Binding-site contacts:
Ligand atom O5 contacts residue HIS104 of chain 51.B at 3.1 Å.
Ligand atom C5 contacts residue ASN154 of chain 51.A at 3.6 Å.
Ligand atom C6 contacts residue VAL250 of chain 51.B at 4.3 Å (hydrophobic).
Ligand atom C1 contacts residue HIS104 of chain 51.B at 3.7 Å.
Ligand atom C3 contacts residue ASN154 of chain 51.A at 3.8 Å.
Ligand atom C6 contacts residue HIS104 of chain 51.B at 3.5 Å.
Ligand atom C8 contacts residue ASN154 of chain 51.A at 3.7 Å.
Ligand atom C2 contacts residue ASN154 of chain 51.A at 2.4 Å.
Ligand atom C5 contacts residue HIS104 of chain 51.B at 3.2 Å.
Ligand atom C8 contacts residue HIS104 of chain 51.B at 4.5 Å.
Ligand atom C1 contacts residue ASN154 of chain 51.A at 1.4 Å.
Ligand atom O5 contacts residue ASN154 of chain 51.A at 2.3 Å (h-bond).
Ligand atom C4 contacts residue HIS104 of chain 51.B at 4.5 Å.
Ligand atom O7 contacts residue ASN154 of chain 51.A at 3.4 Å (h-bond).
Ligand atom C4 contacts residue ASN154 of chain 51.A at 4.2 Å.
Ligand atom C7 contacts residue ASN154 of chain 51.A at 3.4 Å.
Ligand atom N2 contacts residue ASN154 of chain 51.A at 2.9 Å (h-bond).

This small molecule binds to this protein.
Small molecule (SMILES): CC(=O)N[C@H]1[C@H](O[C@H]2[C@H](O)[C@@H](NC(C)=O)CO[C@@H]2CO[C@@H]2O[C@@H](C)[C@@H](O)[C@@H](O)[C@@H]2O)O[C@H](CO)[C@@H](O)[C@@H]1O

Sequence of chain 51.A:
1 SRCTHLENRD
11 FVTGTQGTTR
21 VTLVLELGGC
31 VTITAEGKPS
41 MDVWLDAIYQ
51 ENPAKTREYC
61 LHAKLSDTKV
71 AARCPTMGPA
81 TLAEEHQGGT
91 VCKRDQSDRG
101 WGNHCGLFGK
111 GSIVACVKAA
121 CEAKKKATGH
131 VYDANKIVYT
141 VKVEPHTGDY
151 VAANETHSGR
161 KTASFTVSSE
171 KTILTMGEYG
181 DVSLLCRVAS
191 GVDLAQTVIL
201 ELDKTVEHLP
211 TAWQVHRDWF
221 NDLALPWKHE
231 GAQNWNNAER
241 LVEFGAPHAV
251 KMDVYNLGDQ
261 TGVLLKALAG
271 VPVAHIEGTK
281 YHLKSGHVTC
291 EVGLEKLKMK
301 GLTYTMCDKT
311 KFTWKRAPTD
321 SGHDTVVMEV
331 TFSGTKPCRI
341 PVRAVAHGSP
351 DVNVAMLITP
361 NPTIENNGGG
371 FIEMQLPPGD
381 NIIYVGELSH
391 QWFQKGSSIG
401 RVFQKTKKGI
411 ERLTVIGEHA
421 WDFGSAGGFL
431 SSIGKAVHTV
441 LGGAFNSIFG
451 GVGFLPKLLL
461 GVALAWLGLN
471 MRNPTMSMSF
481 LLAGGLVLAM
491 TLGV

Sequence of chain 51.B:
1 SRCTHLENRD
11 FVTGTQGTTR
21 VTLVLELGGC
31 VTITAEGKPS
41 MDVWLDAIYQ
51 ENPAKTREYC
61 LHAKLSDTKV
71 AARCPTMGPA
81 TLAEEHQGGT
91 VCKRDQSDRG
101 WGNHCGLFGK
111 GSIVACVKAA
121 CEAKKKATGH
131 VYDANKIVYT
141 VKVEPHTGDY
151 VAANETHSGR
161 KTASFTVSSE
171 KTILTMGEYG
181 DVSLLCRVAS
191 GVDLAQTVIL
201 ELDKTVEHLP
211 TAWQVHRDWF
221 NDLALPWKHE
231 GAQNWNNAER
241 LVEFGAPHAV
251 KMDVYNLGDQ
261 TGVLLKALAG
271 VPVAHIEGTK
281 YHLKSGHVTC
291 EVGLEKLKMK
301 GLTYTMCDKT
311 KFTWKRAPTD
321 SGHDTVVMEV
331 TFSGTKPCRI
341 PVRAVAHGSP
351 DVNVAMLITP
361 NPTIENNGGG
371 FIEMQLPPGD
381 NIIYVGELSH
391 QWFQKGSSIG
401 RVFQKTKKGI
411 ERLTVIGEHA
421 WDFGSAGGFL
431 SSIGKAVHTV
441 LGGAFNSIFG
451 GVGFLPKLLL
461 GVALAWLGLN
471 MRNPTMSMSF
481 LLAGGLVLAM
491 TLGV